The small molecule below binds the protein below.
Small molecule (SMILES): CC(=O)N[C@@H]1[C@@H](O)[C@H](O)[C@@H](CO)O[C@H]1O

Sequence of chain 22.F:
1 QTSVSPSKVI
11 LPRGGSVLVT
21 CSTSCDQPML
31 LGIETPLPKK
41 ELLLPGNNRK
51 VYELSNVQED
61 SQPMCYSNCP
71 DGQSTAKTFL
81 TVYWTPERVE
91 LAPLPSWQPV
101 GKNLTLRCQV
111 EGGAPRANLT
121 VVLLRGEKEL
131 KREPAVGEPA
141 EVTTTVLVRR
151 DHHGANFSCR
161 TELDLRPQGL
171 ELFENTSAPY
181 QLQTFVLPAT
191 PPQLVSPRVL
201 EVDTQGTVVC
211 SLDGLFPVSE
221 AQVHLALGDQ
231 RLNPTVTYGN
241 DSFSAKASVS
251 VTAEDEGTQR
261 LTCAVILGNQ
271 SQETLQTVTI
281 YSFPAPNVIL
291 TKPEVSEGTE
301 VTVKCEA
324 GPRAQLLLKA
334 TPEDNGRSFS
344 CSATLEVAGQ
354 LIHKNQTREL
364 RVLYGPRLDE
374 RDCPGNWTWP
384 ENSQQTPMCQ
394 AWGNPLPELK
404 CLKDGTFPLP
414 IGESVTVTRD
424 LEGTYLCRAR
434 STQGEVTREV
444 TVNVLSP

Binding-site contacts:
Ligand atom C6 contacts residue GLU127 of chain 22.F at 3.8 Å.
Ligand atom C5 contacts residue GLU127 of chain 22.F at 3.6 Å.
Ligand atom O5 contacts residue GLY126 of chain 22.F at 3.7 Å.
Ligand atom N2 contacts residue ASN156 of chain 22.F at 2.5 Å (h-bond).
Ligand atom O3 contacts residue GLU127 of chain 22.F at 4.2 Å.
Ligand atom C3 contacts residue ASN156 of chain 22.F at 3.6 Å.
Ligand atom C4 contacts residue ASN156 of chain 22.F at 4.2 Å.
Ligand atom C5 contacts residue ASN156 of chain 22.F at 3.7 Å.
Ligand atom C4 contacts residue GLU127 of chain 22.F at 3.6 Å.
Ligand atom C5 contacts residue GLY126 of chain 22.F at 4.0 Å.
Ligand atom C3 contacts residue GLU127 of chain 22.F at 3.6 Å.
Ligand atom C8 contacts residue ASN156 of chain 22.F at 4.2 Å.
Ligand atom C6 contacts residue LYS128 of chain 22.F at 4.3 Å.
Ligand atom C8 contacts residue PRO179 of chain 22.F at 4.4 Å (hydrophobic).
Ligand atom O5 contacts residue ASN156 of chain 22.F at 2.5 Å (h-bond).
Ligand atom C1 contacts residue GLY126 of chain 22.F at 3.4 Å.
Ligand atom C2 contacts residue ASN156 of chain 22.F at 2.3 Å.
Ligand atom O4 contacts residue GLU127 of chain 22.F at 3.1 Å (salt-bridge).
Ligand atom C1 contacts residue ASN156 of chain 22.F at 1.4 Å.
Ligand atom O7 contacts residue ASN156 of chain 22.F at 3.2 Å (h-bond).
Ligand atom C7 contacts residue ASN156 of chain 22.F at 3.3 Å.